Binding-site contacts:
Ligand atom OAH contacts residue ASP3 of chain 28.B at 4.0 Å.
Ligand atom OAF contacts residue ALA158 of chain 28.B at 3.3 Å.
Ligand atom C6 contacts residue HIS94 of chain 28.B at 3.9 Å.
Ligand atom C4 contacts residue LYS156 of chain 28.B at 4.0 Å.
Ligand atom OAH contacts residue THR4 of chain 28.B at 3.7 Å.
Ligand atom O3 contacts residue LYS156 of chain 28.B at 3.0 Å.
Ligand atom O5 contacts residue ARG157 of chain 28.B at 3.8 Å.
Ligand atom C5 contacts residue LEU62 of chain 28.B at 3.8 Å (hydrophobic).
Ligand atom SAG contacts residue ARG157 of chain 28.B at 3.6 Å (salt-bridge).
Ligand atom O6B contacts residue ARG157 of chain 28.B at 3.3 Å (salt-bridge).
Ligand atom O6A contacts residue HIS94 of chain 28.B at 3.2 Å (h-bond).
Ligand atom SAG contacts residue THR4 of chain 28.B at 3.9 Å.
Ligand atom C3 contacts residue LYS156 of chain 28.B at 4.0 Å.
Ligand atom C5 contacts residue HIS155 of chain 28.B at 4.0 Å.
Ligand atom O6A contacts residue LEU62 of chain 28.B at 3.4 Å.
Ligand atom O6B contacts residue LEU62 of chain 28.B at 4.0 Å.
Ligand atom O5 contacts residue LYS156 of chain 28.B at 3.4 Å.
Ligand atom O6B contacts residue LYS156 of chain 28.B at 3.3 Å.
Ligand atom C6 contacts residue LEU62 of chain 28.B at 3.5 Å (hydrophobic).
Ligand atom C6 contacts residue HIS155 of chain 28.B at 3.4 Å.
Ligand atom O4 contacts residue HIS155 of chain 28.B at 3.5 Å (h-bond).
Ligand atom O5 contacts residue HIS155 of chain 28.B at 3.6 Å.
Ligand atom O6A contacts residue HIS155 of chain 28.B at 3.8 Å.
Ligand atom C6 contacts residue SER93 of chain 28.B at 4.0 Å.
Ligand atom O4 contacts residue SER93 of chain 28.B at 3.0 Å (h-bond).
Ligand atom OBI contacts residue LYS156 of chain 28.B at 4.0 Å.
Ligand atom OAF contacts residue THR4 of chain 28.B at 2.9 Å (h-bond).
Ligand atom C2 contacts residue ALA158 of chain 28.B at 3.7 Å (hydrophobic).
Ligand atom O3 contacts residue ALA158 of chain 28.B at 3.0 Å (h-bond).
Ligand atom C3 contacts residue ARG157 of chain 28.B at 3.7 Å.
Ligand atom C3 contacts residue ALA158 of chain 28.B at 4.0 Å (hydrophobic).
Ligand atom O6B contacts residue HIS155 of chain 28.B at 3.3 Å (h-bond).
Ligand atom OAH contacts residue ARG157 of chain 28.B at 3.1 Å (salt-bridge).
Ligand atom OAF contacts residue ARG157 of chain 28.B at 2.8 Å (salt-bridge).
Ligand atom O6B contacts residue HIS94 of chain 28.B at 4.0 Å.
Ligand atom O3 contacts residue ARG157 of chain 28.B at 3.3 Å (salt-bridge).
Ligand atom OAH contacts residue LEU2 of chain 28.B at 2.8 Å (h-bond).
Ligand atom O6A contacts residue SER93 of chain 28.B at 3.2 Å.
Ligand atom O4 contacts residue LYS156 of chain 28.B at 3.5 Å.
Ligand atom O5B contacts residue LYS156 of chain 28.B at 3.3 Å.

A protein and the small-molecule ligand that binds it are described below.
Small molecule (SMILES): O=C(O)[C@@H]1O[C@H](O[C@H]2[C@@H](OS(=O)(=O)O)O[C@@H](O)[C@H](NS(=O)(=O)O)[C@H]2O)[C@@H](OS(=O)(=O)O)[C@H](O)[C@@H]1O

Sequence of chain 28.B:
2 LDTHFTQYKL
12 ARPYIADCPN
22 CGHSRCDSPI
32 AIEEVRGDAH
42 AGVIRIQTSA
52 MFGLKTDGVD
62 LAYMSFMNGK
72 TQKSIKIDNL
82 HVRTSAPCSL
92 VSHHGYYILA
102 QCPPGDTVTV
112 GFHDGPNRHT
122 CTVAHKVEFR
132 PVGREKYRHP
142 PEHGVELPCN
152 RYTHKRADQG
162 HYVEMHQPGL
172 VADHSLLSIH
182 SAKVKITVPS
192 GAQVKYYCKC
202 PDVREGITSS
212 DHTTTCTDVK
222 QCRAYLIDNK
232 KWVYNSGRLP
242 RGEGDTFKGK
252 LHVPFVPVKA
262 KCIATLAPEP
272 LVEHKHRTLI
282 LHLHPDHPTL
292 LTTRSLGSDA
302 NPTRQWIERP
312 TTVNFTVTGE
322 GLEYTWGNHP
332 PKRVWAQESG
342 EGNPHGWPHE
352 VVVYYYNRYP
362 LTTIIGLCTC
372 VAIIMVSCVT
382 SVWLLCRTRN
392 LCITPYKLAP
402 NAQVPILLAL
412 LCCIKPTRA